Sequence of chain 1.A:
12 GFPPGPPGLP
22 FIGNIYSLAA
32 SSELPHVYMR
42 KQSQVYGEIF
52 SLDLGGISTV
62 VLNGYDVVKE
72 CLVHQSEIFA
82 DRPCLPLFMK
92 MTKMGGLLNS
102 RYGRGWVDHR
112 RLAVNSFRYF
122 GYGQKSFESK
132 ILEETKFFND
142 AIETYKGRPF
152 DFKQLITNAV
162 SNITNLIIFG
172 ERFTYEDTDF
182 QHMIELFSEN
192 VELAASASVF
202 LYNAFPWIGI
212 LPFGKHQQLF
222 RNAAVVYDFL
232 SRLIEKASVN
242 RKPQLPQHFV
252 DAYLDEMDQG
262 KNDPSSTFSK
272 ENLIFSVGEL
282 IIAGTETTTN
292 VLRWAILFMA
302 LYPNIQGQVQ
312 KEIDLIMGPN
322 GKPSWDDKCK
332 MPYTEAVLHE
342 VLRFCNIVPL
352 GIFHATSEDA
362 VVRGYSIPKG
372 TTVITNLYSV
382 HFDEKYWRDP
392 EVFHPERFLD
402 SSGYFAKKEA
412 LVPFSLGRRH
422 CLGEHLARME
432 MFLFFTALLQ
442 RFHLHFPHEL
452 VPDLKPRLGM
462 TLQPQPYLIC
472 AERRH

This protein binds this small molecule.
Small molecule (SMILES): OC[C@H]1O[C@@H]2O[C@H]3[C@H](O)[C@@H](O)[C@@H](O[C@H]4[C@H](O)[C@@H](O)[C@@H](O[C@H]5[C@H](O)[C@@H](O)[C@@H](O[C@H]6[C@H](O)[C@@H](O)[C@@H](O[C@H]7[C@H](O)[C@@H](O)[C@@H](O[C@H]8[C@H](O)[C@@H](O)[C@@H](O[C@H]1[C@H](O)[C@H]2O)O[C@@H]8CO)O[C@@H]7CO)O[C@@H]6CO)O[C@@H]5CO)O[C@@H]4CO)O[C@@H]3CO

Binding-site contacts:
Ligand atom O2 contacts residue GLY215 of chain 1.A at 3.4 Å (h-bond).
Ligand atom O3 contacts residue LEU212 of chain 1.A at 3.9 Å.
Ligand atom O4 contacts residue PHE214 of chain 1.A at 3.8 Å.
Ligand atom O4 contacts residue PRO213 of chain 1.A at 4.3 Å.
Ligand atom C2 contacts residue GLY215 of chain 1.A at 4.5 Å.
Ligand atom C3 contacts residue PHE214 of chain 1.A at 3.9 Å (hydrophobic).
Ligand atom C5 contacts residue PHE214 of chain 1.A at 4.0 Å (hydrophobic).
Ligand atom C3 contacts residue GLY215 of chain 1.A at 4.3 Å.
Ligand atom O3 contacts residue GLY215 of chain 1.A at 3.8 Å.
Ligand atom O3 contacts residue PHE214 of chain 1.A at 4.0 Å.
Ligand atom C4 contacts residue PHE214 of chain 1.A at 4.3 Å (hydrophobic).
Ligand atom O2 contacts residue GLN218 of chain 1.A at 4.3 Å.
Ligand atom C6 contacts residue PHE214 of chain 1.A at 4.3 Å (hydrophobic).
Ligand atom C2 contacts residue PRO213 of chain 1.A at 4.4 Å (hydrophobic).
Ligand atom C3 contacts residue PRO213 of chain 1.A at 4.1 Å (hydrophobic).
Ligand atom O2 contacts residue PHE214 of chain 1.A at 4.3 Å.
Ligand atom O3 contacts residue PRO213 of chain 1.A at 4.2 Å.
Ligand atom O2 contacts residue PRO213 of chain 1.A at 3.5 Å (h-bond).